Sequence of chain 1.D:
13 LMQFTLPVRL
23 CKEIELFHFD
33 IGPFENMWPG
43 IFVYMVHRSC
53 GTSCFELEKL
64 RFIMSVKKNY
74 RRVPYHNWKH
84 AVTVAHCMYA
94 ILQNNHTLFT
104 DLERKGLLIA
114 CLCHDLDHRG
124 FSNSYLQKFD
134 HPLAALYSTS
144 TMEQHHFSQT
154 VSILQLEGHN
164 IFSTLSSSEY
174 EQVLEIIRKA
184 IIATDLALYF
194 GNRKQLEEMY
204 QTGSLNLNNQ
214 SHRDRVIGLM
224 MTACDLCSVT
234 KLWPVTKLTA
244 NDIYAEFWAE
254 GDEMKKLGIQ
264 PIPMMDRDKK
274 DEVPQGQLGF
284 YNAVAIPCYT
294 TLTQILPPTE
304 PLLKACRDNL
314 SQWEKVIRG

Binding-site contacts:
Ligand atom C20 contacts residue PHE283 of chain 1.D at 3.4 Å (hydrophobic).
Ligand atom C8 contacts residue PHE250 of chain 1.D at 3.7 Å (hydrophobic).
Ligand atom C18 contacts residue MET267 of chain 1.D at 3.5 Å (hydrophobic).
Ligand atom F12 contacts residue PHE283 of chain 1.D at 4.0 Å.
Ligand atom N13 contacts residue PHE283 of chain 1.D at 3.4 Å.
Ligand atom C11 contacts residue LEU229 of chain 1.D at 3.9 Å (hydrophobic).
Ligand atom C5 contacts residue PHE283 of chain 1.D at 3.6 Å (hydrophobic).
Ligand atom C28 contacts residue PHE283 of chain 1.D at 3.4 Å (hydrophobic).
Ligand atom C16 contacts residue PHE283 of chain 1.D at 3.7 Å (hydrophobic).
Ligand atom C18 contacts residue PHE283 of chain 1.D at 3.6 Å (hydrophobic).
Ligand atom N2 contacts residue LEU229 of chain 1.D at 3.7 Å.
Ligand atom N13 contacts residue PHE250 of chain 1.D at 3.8 Å.
Ligand atom C3 contacts residue SER231 of chain 1.D at 3.3 Å.
Ligand atom C16 contacts residue GLN280 of chain 1.D at 3.4 Å.
Ligand atom N2 contacts residue TYR78 of chain 1.D at 3.8 Å.
Ligand atom O24 contacts residue GLN280 of chain 1.D at 2.8 Å (h-bond).
Ligand atom N15 contacts residue PHE283 of chain 1.D at 3.5 Å.
Ligand atom C4 contacts residue ILE246 of chain 1.D at 4.0 Å (hydrophobic).
Ligand atom C3 contacts residue LEU229 of chain 1.D at 4.0 Å (hydrophobic).
Ligand atom C17 contacts residue PHE283 of chain 1.D at 3.7 Å (hydrophobic).
Ligand atom N1 contacts residue LEU229 of chain 1.D at 4.0 Å.
Ligand atom C14 contacts residue PHE283 of chain 1.D at 3.5 Å (hydrophobic).
Ligand atom C7 contacts residue ILE246 of chain 1.D at 3.8 Å (hydrophobic).
Ligand atom C26 contacts residue PHE250 of chain 1.D at 3.8 Å (hydrophobic).
Ligand atom C19 contacts residue PHE283 of chain 1.D at 3.6 Å (hydrophobic).
Ligand atom C7 contacts residue PHE250 of chain 1.D at 3.9 Å (hydrophobic).
Ligand atom N15 contacts residue PHE250 of chain 1.D at 3.5 Å.
Ligand atom C17 contacts residue TYR247 of chain 1.D at 3.9 Å (hydrophobic).
Ligand atom C18 contacts residue PHE250 of chain 1.D at 3.5 Å (hydrophobic).
Ligand atom O24 contacts residue PHE283 of chain 1.D at 3.9 Å.
Ligand atom C17 contacts residue PHE250 of chain 1.D at 3.8 Å (hydrophobic).
Ligand atom F12 contacts residue LEU229 of chain 1.D at 2.7 Å.
Ligand atom C19 contacts residue PHE250 of chain 1.D at 4.0 Å (hydrophobic).
Ligand atom C8 contacts residue HIS79 of chain 1.D at 3.8 Å.
Ligand atom C4 contacts residue PHE283 of chain 1.D at 3.4 Å (hydrophobic).
Ligand atom C4 contacts residue VAL232 of chain 1.D at 3.9 Å (hydrophobic).
Ligand atom C29 contacts residue LEU189 of chain 1.D at 4.0 Å (hydrophobic).
Ligand atom C3 contacts residue ILE246 of chain 1.D at 3.9 Å (hydrophobic).
Ligand atom F12 contacts residue LEU189 of chain 1.D at 3.9 Å.
Ligand atom C17 contacts residue GLN280 of chain 1.D at 3.3 Å.

A small-molecule ligand and the protein it binds are described below.
Small molecule (SMILES): CC(=O)Nc1cccc(-n2ccc(=O)c(-c3ccnn3-c3ccccc3F)n2)c1